Binding-site contacts:
Ligand atom O1P contacts residue GLY434 of chain 1.F at 2.9 Å (h-bond).
Ligand atom O5P contacts residue THR349 of chain 1.F at 3.3 Å (h-bond).
Ligand atom C6 contacts residue LEU347 of chain 1.F at 3.6 Å (hydrophobic).
Ligand atom O3P contacts residue TRP398 of chain 1.F at 2.6 Å (h-bond).
Ligand atom C4 contacts residue GLY434 of chain 1.F at 3.3 Å.
Ligand atom C6 contacts residue THR438 of chain 1.F at 3.4 Å.
Ligand atom O4 contacts residue TYR437 of chain 1.F at 2.8 Å (h-bond).
Ligand atom C1 contacts residue ARG405 of chain 1.F at 3.7 Å.
Ligand atom P2 contacts residue THR348 of chain 1.F at 3.5 Å.
Ligand atom O3 contacts residue TRP398 of chain 1.F at 3.7 Å.
Ligand atom C3 contacts residue GLY434 of chain 1.F at 3.5 Å.
Ligand atom O1P contacts residue PRO433 of chain 1.F at 3.7 Å.
Ligand atom O1 contacts residue GLY434 of chain 1.F at 3.7 Å.
Ligand atom O3 contacts residue ARG432 of chain 1.F at 2.7 Å (salt-bridge).
Ligand atom O4P contacts residue SER435 of chain 1.F at 3.6 Å.
Ligand atom O3P contacts residue ARG405 of chain 1.F at 2.7 Å (salt-bridge).
Ligand atom C5 contacts residue GLY434 of chain 1.F at 3.4 Å.
Ligand atom O6P contacts residue SER353 of chain 1.F at 2.8 Å (h-bond).
Ligand atom P1 contacts residue ARG405 of chain 1.F at 3.6 Å.
Ligand atom O6 contacts residue THR349 of chain 1.F at 3.1 Å (h-bond).
Ligand atom O4P contacts residue GLY436 of chain 1.F at 2.9 Å (h-bond).
Ligand atom O5P contacts residue THR348 of chain 1.F at 3.6 Å.
Ligand atom O6 contacts residue THR348 of chain 1.F at 3.6 Å.
Ligand atom O6P contacts residue THR348 of chain 1.F at 2.5 Å (h-bond).
Ligand atom O4 contacts residue THR438 of chain 1.F at 3.5 Å (h-bond).
Ligand atom O2 contacts residue LEU347 of chain 1.F at 3.5 Å.
Ligand atom O2P contacts residue ARG405 of chain 1.F at 2.4 Å (salt-bridge).
Ligand atom O4 contacts residue GLY436 of chain 1.F at 3.7 Å.
Ligand atom O5 contacts residue LEU347 of chain 1.F at 3.7 Å.
Ligand atom C6 contacts residue SER353 of chain 1.F at 3.8 Å.
Ligand atom O3 contacts residue GLY430 of chain 1.F at 3.2 Å.
Ligand atom O6P contacts residue ARG352 of chain 1.F at 3.8 Å.
Ligand atom O5P contacts residue THR350 of chain 1.F at 2.6 Å (h-bond).
Ligand atom O5P contacts residue SER435 of chain 1.F at 2.7 Å (h-bond).
Ligand atom O4 contacts residue GLY434 of chain 1.F at 2.5 Å (h-bond).
Ligand atom C3 contacts residue ARG432 of chain 1.F at 3.3 Å.
Ligand atom P2 contacts residue THR349 of chain 1.F at 3.7 Å.
Ligand atom O2 contacts residue GLY430 of chain 1.F at 3.4 Å (h-bond).
Ligand atom P2 contacts residue SER435 of chain 1.F at 3.7 Å.
Ligand atom P2 contacts residue SER353 of chain 1.F at 3.7 Å.

Sequence of chain 1.F:
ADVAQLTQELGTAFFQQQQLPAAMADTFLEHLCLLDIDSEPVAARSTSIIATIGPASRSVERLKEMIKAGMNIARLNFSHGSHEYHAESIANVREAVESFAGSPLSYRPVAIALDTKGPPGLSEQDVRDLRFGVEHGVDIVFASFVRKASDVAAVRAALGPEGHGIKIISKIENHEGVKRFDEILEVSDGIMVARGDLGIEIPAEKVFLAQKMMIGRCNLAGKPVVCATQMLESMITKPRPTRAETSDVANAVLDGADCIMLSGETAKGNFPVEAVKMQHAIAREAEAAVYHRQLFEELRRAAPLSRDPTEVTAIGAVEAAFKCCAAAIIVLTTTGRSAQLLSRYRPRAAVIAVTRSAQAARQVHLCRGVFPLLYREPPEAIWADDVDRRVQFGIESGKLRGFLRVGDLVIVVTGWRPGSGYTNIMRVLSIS

A small-molecule ligand and the protein it binds are described below.
Small molecule (SMILES): O=P(O)(O)OC[C@H]1O[C@](O)(COP(=O)(O)O)[C@@H](O)[C@@H]1O